The protein below binds the small molecule below.
Small molecule (SMILES): O=C(O)[C@@H]1CCCN1

Binding-site contacts:
Ligand atom N contacts residue ALA8 of chain 1.XA at 2.7 Å (h-bond).
Ligand atom CB contacts residue ALA8 of chain 1.XA at 3.6 Å (hydrophobic).
Ligand atom CG contacts residue ALA8 of chain 1.XA at 3.9 Å (hydrophobic).
Ligand atom O contacts residue PRO9 of chain 1.XA at 4.5 Å.
Ligand atom CG contacts residue ARG7 of chain 1.XA at 3.9 Å.
Ligand atom CA contacts residue ALA8 of chain 1.XA at 3.0 Å (hydrophobic).
Ligand atom C contacts residue ALA8 of chain 1.XA at 4.3 Å (hydrophobic).
Ligand atom N contacts residue PRO9 of chain 1.XA at 3.7 Å.
Ligand atom CB contacts residue ARG7 of chain 1.XA at 4.2 Å.
Ligand atom CA contacts residue PRO9 of chain 1.XA at 4.0 Å (hydrophobic).
Ligand atom C contacts residue PRO9 of chain 1.XA at 4.3 Å (hydrophobic).
Ligand atom CD contacts residue ALA8 of chain 1.XA at 3.8 Å (hydrophobic).

Sequence of chain 1.XA:
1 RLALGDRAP